Sequence of chain 2.A:
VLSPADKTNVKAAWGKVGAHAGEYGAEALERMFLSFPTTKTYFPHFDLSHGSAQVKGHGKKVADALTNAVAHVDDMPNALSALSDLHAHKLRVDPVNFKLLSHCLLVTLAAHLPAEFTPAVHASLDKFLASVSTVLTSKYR

A small-molecule ligand and the protein it binds are described below.
Small molecule (SMILES): C=Cc1c(C)c2n3c1=CC1=N4->[Fe]35<-N3=C(C=2)C(/C=C/[N+](=O)[O-])=C(C)C3=Cc2c(C)c(CCC(=O)O)c(n25)C=C4C(CCC(=O)O)=C1C

Binding-site contacts:
Ligand atom O1 contacts residue VAL132 of chain 2.A at 3.6 Å.
Ligand atom C1D contacts residue PHE43 of chain 2.A at 3.6 Å (hydrophobic).
Ligand atom CHD contacts residue PHE43 of chain 2.A at 3.4 Å (hydrophobic).
Ligand atom C3A contacts residue LEU83 of chain 2.A at 3.4 Å (hydrophobic).
Ligand atom N contacts residue NO21 of chain 2.D at 2.7 Å (h-bond).
Ligand atom C4D contacts residue LEU91 of chain 2.A at 3.5 Å (hydrophobic).
Ligand atom C1D contacts residue NO21 of chain 2.D at 3.4 Å.
Ligand atom O2D contacts residue HIS45 of chain 2.A at 2.9 Å (h-bond).
Ligand atom O1 contacts residue SER133 of chain 2.A at 3.5 Å (h-bond).
Ligand atom C2D contacts residue LEU91 of chain 2.A at 3.4 Å (hydrophobic).
Ligand atom C1A contacts residue HIS58 of chain 2.A at 3.4 Å.
Ligand atom CHA contacts residue HIS58 of chain 2.A at 3.3 Å.
Ligand atom O2 contacts residue SER133 of chain 2.A at 3.4 Å (h-bond).
Ligand atom FE contacts residue NO21 of chain 2.D at 2.0 Å.
Ligand atom NA contacts residue NO21 of chain 2.D at 2.9 Å (h-bond).
Ligand atom C3D contacts residue LEU91 of chain 2.A at 3.3 Å (hydrophobic).
Ligand atom C3B contacts residue LEU136 of chain 2.A at 3.6 Å (hydrophobic).
Ligand atom NB contacts residue HIS87 of chain 2.A at 2.8 Å (h-bond).
Ligand atom O1 contacts residue LEU129 of chain 2.A at 3.5 Å (h-bond).
Ligand atom CAC contacts residue VAL93 of chain 2.A at 3.5 Å (hydrophobic).
Ligand atom C4B contacts residue NO21 of chain 2.D at 3.3 Å.
Ligand atom C1C contacts residue NO21 of chain 2.D at 3.1 Å.
Ligand atom C4A contacts residue HIS87 of chain 2.A at 3.4 Å.
Ligand atom C4C contacts residue NO21 of chain 2.D at 3.4 Å.
Ligand atom CHC contacts residue NO21 of chain 2.D at 3.5 Å.
Ligand atom NB contacts residue NO21 of chain 2.D at 2.9 Å (h-bond).
Ligand atom C4D contacts residue NO21 of chain 2.D at 3.5 Å.
Ligand atom CMA contacts residue LEU83 of chain 2.A at 3.5 Å (hydrophobic).
Ligand atom CMC contacts residue ASN97 of chain 2.A at 3.3 Å.
Ligand atom CHC contacts residue PHE98 of chain 2.A at 3.3 Å (hydrophobic).
Ligand atom CMD contacts residue TYR42 of chain 2.A at 3.2 Å (hydrophobic).
Ligand atom C4D contacts residue HIS58 of chain 2.A at 3.5 Å.
Ligand atom NA contacts residue HIS87 of chain 2.A at 2.8 Å (h-bond).
Ligand atom FE contacts residue HIS87 of chain 2.A at 2.0 Å.
Ligand atom O1 contacts residue SER102 of chain 2.A at 3.5 Å (h-bond).
Ligand atom N contacts residue HIS87 of chain 2.A at 3.1 Å (h-bond).
Ligand atom ND contacts residue HIS87 of chain 2.A at 3.1 Å (h-bond).
Ligand atom O2 contacts residue SER102 of chain 2.A at 3.1 Å (h-bond).
Ligand atom CMA contacts residue LYS61 of chain 2.A at 3.4 Å.
Ligand atom ND contacts residue NO21 of chain 2.D at 2.7 Å (h-bond).